Sequence of chain 1.D:
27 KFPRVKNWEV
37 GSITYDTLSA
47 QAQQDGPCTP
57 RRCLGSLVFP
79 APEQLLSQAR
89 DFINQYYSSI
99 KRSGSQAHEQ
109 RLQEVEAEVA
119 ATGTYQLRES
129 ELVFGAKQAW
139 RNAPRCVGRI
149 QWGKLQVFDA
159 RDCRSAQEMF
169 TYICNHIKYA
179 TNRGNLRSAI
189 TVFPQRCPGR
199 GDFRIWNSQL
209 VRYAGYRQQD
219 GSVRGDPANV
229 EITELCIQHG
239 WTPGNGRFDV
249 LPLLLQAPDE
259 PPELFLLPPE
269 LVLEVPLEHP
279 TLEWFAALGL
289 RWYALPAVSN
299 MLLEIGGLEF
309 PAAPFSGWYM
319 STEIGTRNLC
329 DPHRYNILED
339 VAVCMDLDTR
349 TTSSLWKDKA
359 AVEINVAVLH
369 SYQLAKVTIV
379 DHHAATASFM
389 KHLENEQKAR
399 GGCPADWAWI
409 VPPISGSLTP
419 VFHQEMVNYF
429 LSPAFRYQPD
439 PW

Binding-site contacts:
Ligand atom F12 contacts residue GLN207 of chain 1.D at 4.0 Å.
Ligand atom N02 contacts residue TYR317 of chain 1.D at 3.8 Å.
Ligand atom C09 contacts residue HEM1 of chain 1.GA at 3.5 Å.
Ligand atom C07 contacts residue PHE313 of chain 1.D at 3.4 Å (hydrophobic).
Ligand atom C18 contacts residue HEM1 of chain 1.GA at 3.8 Å.
Ligand atom C07 contacts residue PRO294 of chain 1.D at 3.9 Å (hydrophobic).
Ligand atom C04 contacts residue PRO294 of chain 1.D at 3.9 Å (hydrophobic).
Ligand atom C03 contacts residue HEM1 of chain 1.GA at 3.4 Å.
Ligand atom N02 contacts residue TRP316 of chain 1.D at 2.9 Å (h-bond).
Ligand atom F12 contacts residue GLU321 of chain 1.D at 3.6 Å.
Ligand atom C07 contacts residue HEM1 of chain 1.GA at 3.6 Å.
Ligand atom C16 contacts residue HEM1 of chain 1.GA at 3.1 Å.
Ligand atom C08 contacts residue VAL296 of chain 1.D at 3.9 Å (hydrophobic).
Ligand atom C21 contacts residue TRP407 of chain 1.D at 3.7 Å (hydrophobic).
Ligand atom C03 contacts residue PRO294 of chain 1.D at 3.9 Å (hydrophobic).
Ligand atom C15 contacts residue HEM1 of chain 1.GA at 3.4 Å.
Ligand atom C11 contacts residue HEM1 of chain 1.GA at 3.1 Å.
Ligand atom C13 contacts residue HEM1 of chain 1.GA at 3.2 Å.
Ligand atom C07 contacts residue SER314 of chain 1.D at 4.0 Å.
Ligand atom C08 contacts residue GLU321 of chain 1.D at 3.5 Å.
Ligand atom C07 contacts residue GLY315 of chain 1.D at 3.7 Å.
Ligand atom C21 contacts residue H4B1 of chain 1.HA at 3.0 Å.
Ligand atom C09 contacts residue VAL296 of chain 1.D at 3.8 Å (hydrophobic).
Ligand atom C05 contacts residue VAL296 of chain 1.D at 3.4 Å (hydrophobic).
Ligand atom N01 contacts residue PRO294 of chain 1.D at 3.9 Å.
Ligand atom C12 contacts residue HEM1 of chain 1.GA at 2.7 Å.
Ligand atom F12 contacts residue HEM1 of chain 1.GA at 2.7 Å.
Ligand atom C02 contacts residue GLU321 of chain 1.D at 3.6 Å.
Ligand atom N02 contacts residue HEM1 of chain 1.GA at 3.4 Å.
Ligand atom C02 contacts residue HEM1 of chain 1.GA at 3.8 Å.
Ligand atom C22 contacts residue VAL64 of chain 1.D at 3.5 Å (hydrophobic).
Ligand atom C17 contacts residue HEM1 of chain 1.GA at 2.8 Å.
Ligand atom C02 contacts residue PRO294 of chain 1.D at 3.9 Å (hydrophobic).
Ligand atom C06 contacts residue GLU321 of chain 1.D at 3.5 Å.
Ligand atom N02 contacts residue GLU321 of chain 1.D at 2.8 Å (salt-bridge).
Ligand atom N01 contacts residue GLU321 of chain 1.D at 2.7 Å (salt-bridge).
Ligand atom F13 contacts residue HEM1 of chain 1.GA at 3.6 Å.
Ligand atom C14 contacts residue HEM1 of chain 1.GA at 4.0 Å.
Ligand atom C19 contacts residue TRP407 of chain 1.D at 3.5 Å (hydrophobic).
Ligand atom C02 contacts residue TRP316 of chain 1.D at 3.8 Å (hydrophobic).

A small-molecule ligand and the protein it binds are described below.
Small molecule (SMILES): Cc1cc(N)nc(CCc2cc(CCCN(C)C)c(F)c(F)c2F)c1

Sequence of chain 1.C:
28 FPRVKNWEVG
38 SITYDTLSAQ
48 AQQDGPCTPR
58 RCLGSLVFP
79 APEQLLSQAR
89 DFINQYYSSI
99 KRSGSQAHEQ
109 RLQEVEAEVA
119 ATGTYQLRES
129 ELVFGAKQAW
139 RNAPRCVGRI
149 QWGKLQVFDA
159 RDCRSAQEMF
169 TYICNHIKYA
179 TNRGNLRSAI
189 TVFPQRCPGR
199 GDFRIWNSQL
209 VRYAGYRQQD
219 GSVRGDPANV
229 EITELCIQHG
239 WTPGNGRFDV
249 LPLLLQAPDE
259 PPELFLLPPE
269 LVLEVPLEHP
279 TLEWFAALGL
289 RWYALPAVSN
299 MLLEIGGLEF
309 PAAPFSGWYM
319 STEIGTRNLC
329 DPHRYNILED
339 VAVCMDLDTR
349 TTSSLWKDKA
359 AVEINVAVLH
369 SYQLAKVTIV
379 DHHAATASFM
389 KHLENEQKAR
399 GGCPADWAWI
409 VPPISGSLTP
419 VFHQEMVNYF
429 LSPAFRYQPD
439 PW